Binding-site contacts:
Ligand atom C09 contacts residue LEU49 of chain 1.A at 4.0 Å (hydrophobic).
Ligand atom O02 contacts residue MET124 of chain 1.A at 3.4 Å (h-bond).
Ligand atom C13 contacts residue VAL121 of chain 1.A at 3.9 Å (hydrophobic).
Ligand atom C03 contacts residue LEU49 of chain 1.A at 3.7 Å (hydrophobic).
Ligand atom C04 contacts residue PHE107 of chain 1.A at 3.8 Å (hydrophobic).
Ligand atom C02 contacts residue GLU56 of chain 1.A at 3.2 Å.
Ligand atom C09 contacts residue LEU228 of chain 1.A at 3.9 Å (hydrophobic).
Ligand atom C14 contacts residue GLU122 of chain 1.A at 3.9 Å.
Ligand atom S01 contacts residue PHE107 of chain 1.A at 4.0 Å.
Ligand atom C12 contacts residue MET46 of chain 1.A at 3.7 Å (hydrophobic).
Ligand atom O02 contacts residue GLU122 of chain 1.A at 2.8 Å (salt-bridge).
Ligand atom O01 contacts residue GLU56 of chain 1.A at 2.6 Å (salt-bridge).
Ligand atom C14 contacts residue MET124 of chain 1.A at 4.1 Å (hydrophobic).
Ligand atom C13 contacts residue MET124 of chain 1.A at 4.0 Å (hydrophobic).
Ligand atom C14 contacts residue MET231 of chain 1.A at 4.0 Å (hydrophobic).
Ligand atom C01 contacts residue GLU56 of chain 1.A at 3.3 Å.
Ligand atom C13 contacts residue MET46 of chain 1.A at 3.9 Å (hydrophobic).
Ligand atom C06 contacts residue LEU94 of chain 1.A at 4.0 Å (hydrophobic).
Ligand atom C02 contacts residue LEU52 of chain 1.A at 4.0 Å (hydrophobic).
Ligand atom C12 contacts residue LEU49 of chain 1.A at 4.0 Å (hydrophobic).
Ligand atom C13 contacts residue MET231 of chain 1.A at 3.9 Å (hydrophobic).
Ligand atom CL2 contacts residue LEU228 of chain 1.A at 3.9 Å.
Ligand atom C01 contacts residue LEU90 of chain 1.A at 4.1 Å (hydrophobic).
Ligand atom CL1 contacts residue MET91 of chain 1.A at 3.5 Å.
Ligand atom O02 contacts residue MET231 of chain 1.A at 4.0 Å.
Ligand atom O02 contacts residue HIS227 of chain 1.A at 3.2 Å.
Ligand atom C05 contacts residue PHE107 of chain 1.A at 3.9 Å (hydrophobic).
Ligand atom O01 contacts residue ARG97 of chain 1.A at 2.9 Å (salt-bridge).
Ligand atom C11 contacts residue LEU228 of chain 1.A at 3.8 Å (hydrophobic).
Ligand atom O01 contacts residue LEU90 of chain 1.A at 3.8 Å.
Ligand atom CL1 contacts residue LEU94 of chain 1.A at 3.6 Å.
Ligand atom CL2 contacts residue GLY224 of chain 1.A at 3.7 Å.
Ligand atom C14 contacts residue HIS227 of chain 1.A at 4.0 Å.
Ligand atom O02 contacts residue GLY123 of chain 1.A at 3.2 Å.
Ligand atom C01 contacts residue ARG97 of chain 1.A at 3.9 Å.
Ligand atom C03 contacts residue ALA53 of chain 1.A at 4.0 Å (hydrophobic).
Ligand atom C16 contacts residue LEU228 of chain 1.A at 3.7 Å (hydrophobic).
Ligand atom C05 contacts residue LEU94 of chain 1.A at 4.0 Å (hydrophobic).
Ligand atom C10 contacts residue LEU49 of chain 1.A at 3.9 Å (hydrophobic).
Ligand atom C06 contacts residue LEU90 of chain 1.A at 3.5 Å (hydrophobic).

This small molecule binds to this protein.
Small molecule (SMILES): Oc1ccc(-c2ccc(-c3ccc(O)cc3Cl)s2)c(Cl)c1

Sequence of chain 1.A:
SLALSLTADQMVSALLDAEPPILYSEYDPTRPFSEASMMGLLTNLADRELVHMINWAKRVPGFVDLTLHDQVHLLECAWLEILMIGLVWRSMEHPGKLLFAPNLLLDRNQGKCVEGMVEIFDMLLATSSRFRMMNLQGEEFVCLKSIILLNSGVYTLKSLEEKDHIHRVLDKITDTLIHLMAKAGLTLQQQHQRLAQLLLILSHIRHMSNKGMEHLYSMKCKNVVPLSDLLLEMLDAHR